Sequence of chain 1.B:
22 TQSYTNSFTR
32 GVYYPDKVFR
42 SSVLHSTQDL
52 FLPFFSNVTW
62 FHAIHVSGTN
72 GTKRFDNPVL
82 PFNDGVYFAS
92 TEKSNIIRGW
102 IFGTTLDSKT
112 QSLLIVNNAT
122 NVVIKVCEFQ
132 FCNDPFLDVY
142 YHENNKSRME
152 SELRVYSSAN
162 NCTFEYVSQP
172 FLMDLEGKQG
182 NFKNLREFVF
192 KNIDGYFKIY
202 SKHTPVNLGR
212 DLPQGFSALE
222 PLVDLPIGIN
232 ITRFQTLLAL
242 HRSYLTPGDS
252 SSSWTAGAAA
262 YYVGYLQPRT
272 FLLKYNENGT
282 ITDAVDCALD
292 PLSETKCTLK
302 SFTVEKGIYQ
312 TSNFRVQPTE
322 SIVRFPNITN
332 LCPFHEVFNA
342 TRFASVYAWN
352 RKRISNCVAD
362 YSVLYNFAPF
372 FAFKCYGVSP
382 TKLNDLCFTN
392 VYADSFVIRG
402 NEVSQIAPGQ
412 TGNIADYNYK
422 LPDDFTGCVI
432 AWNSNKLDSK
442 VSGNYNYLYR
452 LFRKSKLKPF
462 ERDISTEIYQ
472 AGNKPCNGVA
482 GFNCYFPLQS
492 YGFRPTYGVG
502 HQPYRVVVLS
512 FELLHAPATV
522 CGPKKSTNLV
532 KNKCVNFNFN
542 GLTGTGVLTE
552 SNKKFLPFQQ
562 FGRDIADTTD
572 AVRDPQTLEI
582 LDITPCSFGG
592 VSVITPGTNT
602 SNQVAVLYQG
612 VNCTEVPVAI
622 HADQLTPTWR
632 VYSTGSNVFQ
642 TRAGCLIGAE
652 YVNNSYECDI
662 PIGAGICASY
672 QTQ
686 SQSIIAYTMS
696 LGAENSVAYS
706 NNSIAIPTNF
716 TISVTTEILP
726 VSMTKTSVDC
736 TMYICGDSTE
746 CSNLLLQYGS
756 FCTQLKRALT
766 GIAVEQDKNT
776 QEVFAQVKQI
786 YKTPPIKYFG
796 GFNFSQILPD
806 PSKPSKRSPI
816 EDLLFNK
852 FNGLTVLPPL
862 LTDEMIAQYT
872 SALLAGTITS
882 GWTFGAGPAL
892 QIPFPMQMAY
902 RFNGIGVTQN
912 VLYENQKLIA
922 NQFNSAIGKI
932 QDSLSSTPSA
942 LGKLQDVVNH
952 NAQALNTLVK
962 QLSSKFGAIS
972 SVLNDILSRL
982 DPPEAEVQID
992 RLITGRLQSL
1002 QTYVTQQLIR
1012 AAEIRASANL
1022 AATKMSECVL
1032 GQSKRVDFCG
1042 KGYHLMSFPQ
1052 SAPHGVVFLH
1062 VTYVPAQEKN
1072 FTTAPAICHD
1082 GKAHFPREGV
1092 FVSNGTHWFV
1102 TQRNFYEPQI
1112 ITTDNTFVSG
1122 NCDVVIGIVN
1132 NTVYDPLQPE

Sequence of chain 1.A:
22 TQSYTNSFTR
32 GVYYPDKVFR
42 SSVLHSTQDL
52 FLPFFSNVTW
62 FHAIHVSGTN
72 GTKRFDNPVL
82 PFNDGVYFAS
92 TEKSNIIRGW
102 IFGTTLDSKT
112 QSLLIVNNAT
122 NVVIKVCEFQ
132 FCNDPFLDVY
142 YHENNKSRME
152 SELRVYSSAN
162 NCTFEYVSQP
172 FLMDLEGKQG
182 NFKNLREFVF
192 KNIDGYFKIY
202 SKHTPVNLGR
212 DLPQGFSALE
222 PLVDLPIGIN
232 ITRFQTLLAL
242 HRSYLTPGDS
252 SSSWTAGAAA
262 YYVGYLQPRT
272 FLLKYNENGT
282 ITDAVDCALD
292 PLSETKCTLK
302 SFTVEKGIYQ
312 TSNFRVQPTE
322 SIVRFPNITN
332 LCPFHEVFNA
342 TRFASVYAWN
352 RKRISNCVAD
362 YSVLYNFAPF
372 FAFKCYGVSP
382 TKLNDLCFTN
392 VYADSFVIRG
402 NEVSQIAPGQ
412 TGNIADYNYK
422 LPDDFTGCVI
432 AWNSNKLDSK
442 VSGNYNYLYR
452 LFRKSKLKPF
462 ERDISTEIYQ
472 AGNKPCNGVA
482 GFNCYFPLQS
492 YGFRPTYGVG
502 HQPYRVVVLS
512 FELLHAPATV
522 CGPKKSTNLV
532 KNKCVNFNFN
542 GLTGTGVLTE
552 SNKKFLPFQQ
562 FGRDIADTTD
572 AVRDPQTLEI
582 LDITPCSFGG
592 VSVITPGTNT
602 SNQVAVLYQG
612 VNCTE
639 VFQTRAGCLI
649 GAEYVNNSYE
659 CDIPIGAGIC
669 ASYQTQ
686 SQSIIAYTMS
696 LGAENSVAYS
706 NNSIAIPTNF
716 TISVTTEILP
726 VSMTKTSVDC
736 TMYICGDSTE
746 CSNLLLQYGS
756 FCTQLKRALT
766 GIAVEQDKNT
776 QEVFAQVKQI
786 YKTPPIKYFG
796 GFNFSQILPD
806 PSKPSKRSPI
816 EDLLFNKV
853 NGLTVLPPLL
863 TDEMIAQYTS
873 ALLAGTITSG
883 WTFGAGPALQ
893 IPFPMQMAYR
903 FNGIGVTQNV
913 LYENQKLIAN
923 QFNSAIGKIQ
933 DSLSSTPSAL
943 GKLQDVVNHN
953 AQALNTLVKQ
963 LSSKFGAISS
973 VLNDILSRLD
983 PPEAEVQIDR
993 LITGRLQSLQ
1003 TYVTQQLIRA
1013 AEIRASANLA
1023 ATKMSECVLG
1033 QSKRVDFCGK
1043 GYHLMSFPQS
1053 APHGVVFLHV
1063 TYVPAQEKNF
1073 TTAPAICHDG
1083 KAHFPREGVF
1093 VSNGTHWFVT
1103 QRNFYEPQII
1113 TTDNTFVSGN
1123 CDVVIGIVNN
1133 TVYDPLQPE

Binding-site contacts:
Ligand atom C8 contacts residue SER705 of chain 1.A at 4.1 Å.
Ligand atom N2 contacts residue ASN706 of chain 1.A at 2.9 Å (h-bond).
Ligand atom C8 contacts residue ASN706 of chain 1.A at 4.2 Å.
Ligand atom N2 contacts residue ILE791 of chain 1.B at 4.4 Å.
Ligand atom O5 contacts residue TYR793 of chain 1.B at 3.6 Å.
Ligand atom C4 contacts residue ASN706 of chain 1.A at 4.2 Å.
Ligand atom C8 contacts residue ILE791 of chain 1.B at 4.5 Å (hydrophobic).
Ligand atom C6 contacts residue TYR793 of chain 1.B at 3.9 Å (hydrophobic).
Ligand atom O7 contacts residue ASN706 of chain 1.A at 3.2 Å (h-bond).
Ligand atom C1 contacts residue ASN706 of chain 1.A at 1.4 Å.
Ligand atom C1 contacts residue TYR793 of chain 1.B at 3.8 Å (hydrophobic).
Ligand atom C2 contacts residue ASN706 of chain 1.A at 2.5 Å.
Ligand atom O5 contacts residue ASN706 of chain 1.A at 2.4 Å (h-bond).
Ligand atom C5 contacts residue ASN706 of chain 1.A at 3.7 Å.
Ligand atom C3 contacts residue ASN706 of chain 1.A at 3.8 Å.
Ligand atom C5 contacts residue TYR793 of chain 1.B at 3.6 Å (hydrophobic).
Ligand atom C7 contacts residue ASN706 of chain 1.A at 3.2 Å.

This protein binds this small molecule.
Small molecule (SMILES): CC(=O)N[C@@H]1[C@@H](O)[C@H](O)[C@@H](CO)O[C@H]1O